Sequence of chain 1.A:
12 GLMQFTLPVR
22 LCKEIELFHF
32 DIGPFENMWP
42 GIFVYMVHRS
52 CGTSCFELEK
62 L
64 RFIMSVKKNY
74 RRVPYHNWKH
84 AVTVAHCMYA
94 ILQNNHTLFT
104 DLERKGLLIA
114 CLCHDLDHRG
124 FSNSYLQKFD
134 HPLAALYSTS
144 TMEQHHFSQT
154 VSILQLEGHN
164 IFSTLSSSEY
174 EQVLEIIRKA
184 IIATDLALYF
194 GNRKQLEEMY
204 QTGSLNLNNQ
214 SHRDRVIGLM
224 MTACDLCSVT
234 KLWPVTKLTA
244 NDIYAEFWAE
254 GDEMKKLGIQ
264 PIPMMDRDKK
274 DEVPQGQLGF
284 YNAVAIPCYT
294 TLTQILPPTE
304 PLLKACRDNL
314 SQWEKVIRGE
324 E

This protein binds this small molecule.
Small molecule (SMILES): CC(C)c1nnc2c(C(=O)NCCc3nc(-c4ccccc4)cn3C)cccn12

Binding-site contacts:
Ligand atom C11 contacts residue GLU275 of chain 1.A at 3.6 Å.
Ligand atom C03 contacts residue GLY279 of chain 1.A at 3.3 Å.
Ligand atom N22 contacts residue GLN280 of chain 1.A at 3.6 Å.
Ligand atom C06 contacts residue MET267 of chain 1.A at 3.7 Å (hydrophobic).
Ligand atom N23 contacts residue ILE246 of chain 1.A at 3.7 Å.
Ligand atom C27 contacts residue TYR78 of chain 1.A at 3.5 Å (hydrophobic).
Ligand atom O26 contacts residue PHE283 of chain 1.A at 3.4 Å.
Ligand atom N20 contacts residue ILE246 of chain 1.A at 3.4 Å.
Ligand atom C05 contacts residue TYR247 of chain 1.A at 3.4 Å (hydrophobic).
Ligand atom C11 contacts residue PRO266 of chain 1.A at 3.8 Å (hydrophobic).
Ligand atom C18 contacts residue PHE283 of chain 1.A at 3.6 Å (hydrophobic).
Ligand atom C10 contacts residue GLU275 of chain 1.A at 3.4 Å.
Ligand atom C19 contacts residue PHE283 of chain 1.A at 3.2 Å (hydrophobic).
Ligand atom C21 contacts residue ILE246 of chain 1.A at 3.7 Å (hydrophobic).
Ligand atom C28 contacts residue LEU229 of chain 1.A at 3.4 Å (hydrophobic).
Ligand atom C08 contacts residue TYR247 of chain 1.A at 3.6 Å (hydrophobic).
Ligand atom C29 contacts residue TYR78 of chain 1.A at 3.7 Å (hydrophobic).
Ligand atom C16 contacts residue ILE246 of chain 1.A at 3.7 Å (hydrophobic).
Ligand atom C09 contacts residue LYS272 of chain 1.A at 3.6 Å.
Ligand atom C07 contacts residue MET267 of chain 1.A at 3.6 Å (hydrophobic).
Ligand atom C10 contacts residue LYS272 of chain 1.A at 3.0 Å.
Ligand atom N15 contacts residue PHE250 of chain 1.A at 3.4 Å.
Ligand atom C14 contacts residue MET267 of chain 1.A at 3.7 Å (hydrophobic).
Ligand atom C12 contacts residue MET267 of chain 1.A at 3.7 Å (hydrophobic).
Ligand atom C13 contacts residue TYR247 of chain 1.A at 3.4 Å (hydrophobic).
Ligand atom C21 contacts residue PHE283 of chain 1.A at 3.5 Å (hydrophobic).
Ligand atom C14 contacts residue TYR247 of chain 1.A at 3.3 Å (hydrophobic).
Ligand atom C13 contacts residue PHE283 of chain 1.A at 3.6 Å (hydrophobic).
Ligand atom C02 contacts residue GLY279 of chain 1.A at 3.5 Å.
Ligand atom C25 contacts residue PHE283 of chain 1.A at 3.4 Å (hydrophobic).
Ligand atom C24 contacts residue ILE246 of chain 1.A at 3.6 Å (hydrophobic).
Ligand atom N04 contacts residue TYR247 of chain 1.A at 2.8 Å (h-bond).
Ligand atom N04 contacts residue GLY279 of chain 1.A at 3.4 Å.
Ligand atom C28 contacts residue VAL232 of chain 1.A at 3.7 Å (hydrophobic).
Ligand atom C05 contacts residue GLY279 of chain 1.A at 3.3 Å.
Ligand atom C09 contacts residue GLU275 of chain 1.A at 3.6 Å.
Ligand atom N01 contacts residue GLY279 of chain 1.A at 3.5 Å (h-bond).
Ligand atom N04 contacts residue MET267 of chain 1.A at 3.6 Å.
Ligand atom C13 contacts residue GLY279 of chain 1.A at 3.5 Å.
Ligand atom C09 contacts residue VAL276 of chain 1.A at 3.5 Å (hydrophobic).